Binding-site contacts:
Ligand atom C7 contacts residue SER249 of chain 4.A at 4.2 Å.
Ligand atom C5 contacts residue ASN247 of chain 4.A at 3.8 Å.
Ligand atom C7 contacts residue ASN247 of chain 4.A at 3.5 Å.
Ligand atom C1 contacts residue SER250 of chain 4.A at 3.9 Å.
Ligand atom O5 contacts residue ASN247 of chain 4.A at 2.5 Å (h-bond).
Ligand atom O7 contacts residue ASN247 of chain 4.A at 4.3 Å.
Ligand atom O5 contacts residue SER250 of chain 4.A at 3.3 Å (h-bond).
Ligand atom C8 contacts residue ASN247 of chain 4.A at 3.8 Å.
Ligand atom C3 contacts residue ASN247 of chain 4.A at 3.8 Å.
Ligand atom C2 contacts residue ASN247 of chain 4.A at 2.5 Å.
Ligand atom N2 contacts residue ASN247 of chain 4.A at 2.9 Å (h-bond).
Ligand atom C1 contacts residue SER249 of chain 4.A at 4.1 Å.
Ligand atom C8 contacts residue SER249 of chain 4.A at 2.9 Å.
Ligand atom C6 contacts residue SER250 of chain 4.A at 4.2 Å.
Ligand atom C5 contacts residue SER250 of chain 4.A at 3.8 Å.
Ligand atom C4 contacts residue ASN247 of chain 4.A at 4.3 Å.
Ligand atom C1 contacts residue ASN247 of chain 4.A at 1.5 Å.

Sequence of chain 4.A:
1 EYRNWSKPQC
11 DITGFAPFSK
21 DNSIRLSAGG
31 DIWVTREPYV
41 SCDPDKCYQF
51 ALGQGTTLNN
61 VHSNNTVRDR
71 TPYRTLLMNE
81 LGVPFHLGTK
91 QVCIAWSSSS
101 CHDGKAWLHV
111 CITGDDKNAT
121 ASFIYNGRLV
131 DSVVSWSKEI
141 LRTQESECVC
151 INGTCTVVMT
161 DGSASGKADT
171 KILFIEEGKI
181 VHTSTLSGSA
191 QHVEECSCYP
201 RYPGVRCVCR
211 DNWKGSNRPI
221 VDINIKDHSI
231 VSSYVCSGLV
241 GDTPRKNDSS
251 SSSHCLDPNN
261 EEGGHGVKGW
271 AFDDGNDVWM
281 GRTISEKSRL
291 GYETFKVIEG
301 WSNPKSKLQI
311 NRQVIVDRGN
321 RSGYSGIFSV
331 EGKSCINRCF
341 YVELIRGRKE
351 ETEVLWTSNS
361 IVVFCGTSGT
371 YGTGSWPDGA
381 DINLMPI

The small molecule below binds the protein below.
Small molecule (SMILES): CC(=O)N[C@@H]1[C@@H](O)[C@H](O)[C@@H](CO)O[C@H]1O